Binding-site contacts:
Ligand atom N2 contacts residue ASN1131 of chain 1.B at 2.9 Å (h-bond).
Ligand atom C1 contacts residue ASN1131 of chain 1.B at 1.4 Å.
Ligand atom C8 contacts residue ASN1131 of chain 1.B at 4.5 Å.
Ligand atom O7 contacts residue ASN1131 of chain 1.B at 3.2 Å (h-bond).
Ligand atom C3 contacts residue ASN1131 of chain 1.B at 3.8 Å.
Ligand atom O5 contacts residue ASN1131 of chain 1.B at 2.4 Å (h-bond).
Ligand atom C5 contacts residue ASN1131 of chain 1.B at 3.7 Å.
Ligand atom C7 contacts residue ASN1131 of chain 1.B at 3.3 Å.
Ligand atom C2 contacts residue ASN1131 of chain 1.B at 2.4 Å.
Ligand atom C4 contacts residue ASN1131 of chain 1.B at 4.2 Å.

A protein and the small-molecule ligand that binds it are described below.
Small molecule (SMILES): CC(=O)N[C@H]1[C@H](O[C@H]2[C@H](O)[C@@H](NC(C)=O)CO[C@@H]2CO)O[C@H](CO)[C@@H](O)[C@@H]1O

Sequence of chain 1.B:
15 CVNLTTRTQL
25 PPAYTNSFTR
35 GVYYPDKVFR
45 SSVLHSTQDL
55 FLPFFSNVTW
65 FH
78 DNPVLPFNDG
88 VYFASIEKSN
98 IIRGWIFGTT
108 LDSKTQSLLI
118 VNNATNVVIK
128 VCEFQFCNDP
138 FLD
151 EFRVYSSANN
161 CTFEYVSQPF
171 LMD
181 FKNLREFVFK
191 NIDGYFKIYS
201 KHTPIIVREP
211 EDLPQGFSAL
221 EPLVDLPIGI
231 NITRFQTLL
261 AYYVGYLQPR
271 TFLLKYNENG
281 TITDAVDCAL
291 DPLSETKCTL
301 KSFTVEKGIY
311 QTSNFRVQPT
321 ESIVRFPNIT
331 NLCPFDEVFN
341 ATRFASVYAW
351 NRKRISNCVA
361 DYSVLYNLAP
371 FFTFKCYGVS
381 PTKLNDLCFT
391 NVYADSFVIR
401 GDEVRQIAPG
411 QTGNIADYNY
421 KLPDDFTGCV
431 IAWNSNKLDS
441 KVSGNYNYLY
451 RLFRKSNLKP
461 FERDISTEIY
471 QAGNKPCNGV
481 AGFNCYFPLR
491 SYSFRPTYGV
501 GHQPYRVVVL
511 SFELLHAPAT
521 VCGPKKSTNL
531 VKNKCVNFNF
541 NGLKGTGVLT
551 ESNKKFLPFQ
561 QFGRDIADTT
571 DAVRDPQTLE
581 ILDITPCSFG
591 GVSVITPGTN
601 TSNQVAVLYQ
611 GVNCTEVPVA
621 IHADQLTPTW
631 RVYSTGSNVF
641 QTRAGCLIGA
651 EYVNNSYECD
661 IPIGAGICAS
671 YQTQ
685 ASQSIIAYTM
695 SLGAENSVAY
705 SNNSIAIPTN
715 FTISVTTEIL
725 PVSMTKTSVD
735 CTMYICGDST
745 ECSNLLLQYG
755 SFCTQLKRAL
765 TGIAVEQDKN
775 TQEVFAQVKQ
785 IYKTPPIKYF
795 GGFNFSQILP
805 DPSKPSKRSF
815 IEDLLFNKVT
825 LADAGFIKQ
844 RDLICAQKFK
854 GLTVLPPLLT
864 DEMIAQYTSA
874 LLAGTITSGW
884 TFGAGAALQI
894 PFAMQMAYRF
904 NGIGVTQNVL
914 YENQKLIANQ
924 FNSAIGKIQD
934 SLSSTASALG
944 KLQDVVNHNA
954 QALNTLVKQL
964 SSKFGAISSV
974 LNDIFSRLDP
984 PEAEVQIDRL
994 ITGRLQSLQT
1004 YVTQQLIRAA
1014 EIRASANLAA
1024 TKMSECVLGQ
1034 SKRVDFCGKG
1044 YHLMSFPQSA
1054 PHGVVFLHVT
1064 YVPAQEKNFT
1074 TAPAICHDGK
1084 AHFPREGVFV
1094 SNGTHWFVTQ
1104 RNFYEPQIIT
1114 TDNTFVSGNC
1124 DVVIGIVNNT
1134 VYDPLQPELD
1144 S